Sequence of chain 1.B:
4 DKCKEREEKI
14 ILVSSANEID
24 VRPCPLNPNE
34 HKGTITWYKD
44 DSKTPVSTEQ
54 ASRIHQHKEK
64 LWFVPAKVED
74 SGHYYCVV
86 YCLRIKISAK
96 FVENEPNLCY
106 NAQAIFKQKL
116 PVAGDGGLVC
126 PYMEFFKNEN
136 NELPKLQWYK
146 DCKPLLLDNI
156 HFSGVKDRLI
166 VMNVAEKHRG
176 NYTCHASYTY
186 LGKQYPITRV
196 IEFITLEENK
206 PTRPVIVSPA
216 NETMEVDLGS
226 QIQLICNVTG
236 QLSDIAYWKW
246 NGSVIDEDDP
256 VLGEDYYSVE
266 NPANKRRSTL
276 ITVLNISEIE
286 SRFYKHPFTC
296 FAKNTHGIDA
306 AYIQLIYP

The protein below binds the small molecule below.
Small molecule (SMILES): CC(=O)N[C@@H]1[C@@H](O)[C@H](O)[C@@H](CO)O[C@H]1O

Binding-site contacts:
Ligand atom C7 contacts residue TRP245 of chain 1.B at 4.0 Å (hydrophobic).
Ligand atom C8 contacts residue ARG287 of chain 1.B at 4.1 Å.
Ligand atom C8 contacts residue LYS290 of chain 1.B at 4.2 Å.
Ligand atom O7 contacts residue TRP245 of chain 1.B at 3.7 Å.
Ligand atom O7 contacts residue ASN246 of chain 1.B at 4.1 Å.
Ligand atom O5 contacts residue ASN246 of chain 1.B at 2.3 Å (h-bond).
Ligand atom N2 contacts residue ASN246 of chain 1.B at 3.1 Å (h-bond).
Ligand atom C1 contacts residue ASN246 of chain 1.B at 1.4 Å.
Ligand atom C3 contacts residue ASN246 of chain 1.B at 3.9 Å.
Ligand atom C7 contacts residue ASN246 of chain 1.B at 3.8 Å.
Ligand atom C8 contacts residue TRP245 of chain 1.B at 4.2 Å (hydrophobic).
Ligand atom O7 contacts residue ARG287 of chain 1.B at 4.0 Å.
Ligand atom N2 contacts residue HIS291 of chain 1.B at 3.9 Å.
Ligand atom C7 contacts residue HIS291 of chain 1.B at 4.3 Å.
Ligand atom C8 contacts residue HIS291 of chain 1.B at 3.9 Å.
Ligand atom C2 contacts residue ASN246 of chain 1.B at 2.6 Å.
Ligand atom C4 contacts residue ASN246 of chain 1.B at 4.3 Å.
Ligand atom C5 contacts residue ASN246 of chain 1.B at 3.6 Å.